The protein below binds the small molecule below.
Small molecule (SMILES): CC(=O)N[C@H]1[C@H](O[C@H]2[C@H](O)[C@@H](NC(C)=O)CO[C@@H]2CO)O[C@H](CO)[C@@H](O[C@@H]2O[C@H](CO)[C@@H](O)[C@H](O)[C@@H]2O)[C@@H]1O

Binding-site contacts:
Ligand atom C7 contacts residue PHE189 of chain 1.A at 4.2 Å (hydrophobic).
Ligand atom O7 contacts residue PHE189 of chain 1.A at 4.2 Å.
Ligand atom C8 contacts residue ASN157 of chain 1.A at 4.5 Å.
Ligand atom C6 contacts residue ILE158 of chain 1.A at 3.6 Å (hydrophobic).
Ligand atom C8 contacts residue PHE189 of chain 1.A at 4.0 Å (hydrophobic).
Ligand atom C5 contacts residue PHE189 of chain 1.A at 3.6 Å (hydrophobic).
Ligand atom C1 contacts residue ASN157 of chain 1.A at 1.4 Å.
Ligand atom C8 contacts residue ILE153 of chain 1.A at 3.9 Å (hydrophobic).
Ligand atom O5 contacts residue ILE158 of chain 1.A at 3.9 Å.
Ligand atom C4 contacts residue PHE189 of chain 1.A at 4.3 Å (hydrophobic).
Ligand atom C7 contacts residue ILE153 of chain 1.A at 4.5 Å (hydrophobic).
Ligand atom C5 contacts residue ILE158 of chain 1.A at 4.1 Å (hydrophobic).
Ligand atom C6 contacts residue PHE189 of chain 1.A at 4.0 Å (hydrophobic).
Ligand atom O6 contacts residue THR159 of chain 1.A at 3.8 Å.
Ligand atom O5 contacts residue PHE189 of chain 1.A at 4.1 Å.
Ligand atom C2 contacts residue ASN157 of chain 1.A at 2.5 Å.
Ligand atom N2 contacts residue ILE153 of chain 1.A at 4.4 Å.
Ligand atom C1 contacts residue PHE189 of chain 1.A at 4.3 Å (hydrophobic).
Ligand atom C4 contacts residue ASN157 of chain 1.A at 4.2 Å.
Ligand atom C7 contacts residue ASN157 of chain 1.A at 3.3 Å.
Ligand atom C3 contacts residue ASN157 of chain 1.A at 3.8 Å.
Ligand atom O7 contacts residue ASN157 of chain 1.A at 3.2 Å (h-bond).
Ligand atom C5 contacts residue ASN157 of chain 1.A at 3.6 Å.
Ligand atom O5 contacts residue ASN157 of chain 1.A at 2.3 Å (h-bond).
Ligand atom C6 contacts residue THR159 of chain 1.A at 4.2 Å.
Ligand atom O4 contacts residue PHE189 of chain 1.A at 4.1 Å.
Ligand atom N2 contacts residue ASN157 of chain 1.A at 3.0 Å (h-bond).

Sequence of chain 1.A:
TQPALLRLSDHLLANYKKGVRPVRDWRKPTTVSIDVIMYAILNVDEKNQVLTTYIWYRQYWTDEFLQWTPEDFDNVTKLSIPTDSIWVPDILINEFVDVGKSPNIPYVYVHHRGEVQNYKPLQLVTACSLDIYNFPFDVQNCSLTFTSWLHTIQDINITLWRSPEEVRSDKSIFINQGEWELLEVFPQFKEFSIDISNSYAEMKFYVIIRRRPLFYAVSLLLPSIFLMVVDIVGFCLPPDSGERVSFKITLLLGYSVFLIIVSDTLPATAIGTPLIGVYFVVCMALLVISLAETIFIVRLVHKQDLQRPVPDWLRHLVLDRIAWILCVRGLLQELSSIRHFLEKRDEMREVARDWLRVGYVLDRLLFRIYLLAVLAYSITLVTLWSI